Sequence of chain 1.C:
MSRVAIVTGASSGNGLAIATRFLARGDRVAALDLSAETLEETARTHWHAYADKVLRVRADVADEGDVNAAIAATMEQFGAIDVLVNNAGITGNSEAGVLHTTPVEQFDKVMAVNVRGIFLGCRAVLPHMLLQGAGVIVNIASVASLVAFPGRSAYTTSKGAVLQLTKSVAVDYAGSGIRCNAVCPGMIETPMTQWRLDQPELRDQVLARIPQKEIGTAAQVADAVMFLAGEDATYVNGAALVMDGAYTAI

The protein below binds the small molecule below.
Small molecule (SMILES): CC(=O)CSCCS(=O)(=O)O

Binding-site contacts:
Ligand atom OAB contacts residue ARG196 of chain 1.C at 2.7 Å (salt-bridge).
Ligand atom CAK contacts residue NAD1 of chain 1.I at 4.1 Å.
Ligand atom OAC contacts residue NAD1 of chain 1.I at 3.1 Å (h-bond).
Ligand atom OAL contacts residue ARG152 of chain 1.C at 3.5 Å (salt-bridge).
Ligand atom OAC contacts residue GLY186 of chain 1.C at 3.5 Å (h-bond).
Ligand atom SAE contacts residue ARG152 of chain 1.C at 3.9 Å.
Ligand atom SAH contacts residue TYR155 of chain 1.C at 3.5 Å.
Ligand atom OAD contacts residue TRP195 of chain 1.C at 3.0 Å (h-bond).
Ligand atom CAF contacts residue MET192 of chain 1.C at 4.3 Å (hydrophobic).
Ligand atom OAL contacts residue MET192 of chain 1.C at 2.8 Å (h-bond).
Ligand atom OAL contacts residue TRP195 of chain 1.C at 2.9 Å (h-bond).
Ligand atom CAF contacts residue ARG152 of chain 1.C at 4.1 Å.
Ligand atom CAG contacts residue ARG196 of chain 1.C at 4.2 Å.
Ligand atom CAK contacts residue MET187 of chain 1.C at 3.3 Å (hydrophobic).
Ligand atom CAI contacts residue MET192 of chain 1.C at 4.3 Å (hydrophobic).
Ligand atom SAE contacts residue MET192 of chain 1.C at 3.8 Å.
Ligand atom SAH contacts residue PHE149 of chain 1.C at 3.3 Å.
Ligand atom OAC contacts residue PHE149 of chain 1.C at 3.8 Å.
Ligand atom CAG contacts residue ARG152 of chain 1.C at 4.2 Å.
Ligand atom OAD contacts residue ARG196 of chain 1.C at 3.4 Å (salt-bridge).
Ligand atom CAI contacts residue PHE149 of chain 1.C at 3.9 Å (hydrophobic).
Ligand atom OAB contacts residue ARG152 of chain 1.C at 3.3 Å (salt-bridge).
Ligand atom OAB contacts residue TRP195 of chain 1.C at 3.1 Å (h-bond).
Ligand atom OAC contacts residue TYR155 of chain 1.C at 4.1 Å.
Ligand atom SAE contacts residue ARG196 of chain 1.C at 3.9 Å.
Ligand atom SAE contacts residue TRP195 of chain 1.C at 3.1 Å (h-bond).
Ligand atom OAL contacts residue THR91 of chain 1.C at 4.0 Å.
Ligand atom CAJ contacts residue TYR155 of chain 1.C at 4.3 Å (hydrophobic).
Ligand atom CAK contacts residue THR193 of chain 1.C at 3.5 Å.
Ligand atom SAE contacts residue THR91 of chain 1.C at 4.4 Å.
Ligand atom CAF contacts residue THR91 of chain 1.C at 3.3 Å.
Ligand atom OAD contacts residue THR193 of chain 1.C at 3.6 Å.
Ligand atom CAJ contacts residue THR193 of chain 1.C at 4.0 Å.
Ligand atom OAL contacts residue THR193 of chain 1.C at 4.3 Å.
Ligand atom CAJ contacts residue PHE149 of chain 1.C at 3.8 Å (hydrophobic).
Ligand atom CAF contacts residue THR193 of chain 1.C at 4.3 Å.
Ligand atom CAJ contacts residue NAD1 of chain 1.I at 3.8 Å.
Ligand atom OAD contacts residue MET192 of chain 1.C at 3.8 Å.
Ligand atom CAI contacts residue TYR155 of chain 1.C at 3.4 Å (hydrophobic).
Ligand atom CAI contacts residue THR91 of chain 1.C at 4.3 Å.